Binding-site contacts:
Ligand atom N9 contacts residue THR89 of chain 1.E at 3.5 Å (h-bond).
Ligand atom C8 contacts residue THR89 of chain 1.E at 3.3 Å.
Ligand atom O2' contacts residue MET181 of chain 1.E at 3.0 Å (h-bond).
Ligand atom O2' contacts residue SO41 of chain 1.N at 3.3 Å (h-bond).
Ligand atom C5 contacts residue VAL179 of chain 1.E at 3.8 Å (hydrophobic).
Ligand atom C6 contacts residue PHE160 of chain 1.E at 3.7 Å (hydrophobic).
Ligand atom C5' contacts residue HIS5 of chain 1.F at 3.2 Å.
Ligand atom O2' contacts residue GLU180 of chain 1.E at 3.6 Å.
Ligand atom N7 contacts residue THR90 of chain 1.E at 3.6 Å.
Ligand atom N1 contacts residue VAL179 of chain 1.E at 3.8 Å.
Ligand atom N7 contacts residue SER204 of chain 1.E at 3.8 Å.
Ligand atom N1 contacts residue GLU163 of chain 1.E at 3.0 Å (salt-bridge).
Ligand atom C2' contacts residue SO41 of chain 1.N at 3.7 Å.
Ligand atom C2 contacts residue PHE160 of chain 1.E at 3.5 Å (hydrophobic).
Ligand atom N6 contacts residue ASP205 of chain 1.E at 3.0 Å (salt-bridge).
Ligand atom N6 contacts residue VAL179 of chain 1.E at 3.9 Å.
Ligand atom C4 contacts residue VAL179 of chain 1.E at 3.9 Å (hydrophobic).
Ligand atom C2' contacts residue MET181 of chain 1.E at 3.7 Å (hydrophobic).
Ligand atom C8 contacts residue THR90 of chain 1.E at 3.6 Å.
Ligand atom O2' contacts residue GLU182 of chain 1.E at 2.8 Å (salt-bridge).
Ligand atom O3' contacts residue GLU182 of chain 1.E at 2.9 Å (salt-bridge).
Ligand atom O4' contacts residue ARG43 of chain 1.F at 3.9 Å.
Ligand atom N3 contacts residue GLU180 of chain 1.E at 3.6 Å.
Ligand atom N3 contacts residue PHE160 of chain 1.E at 3.9 Å.
Ligand atom N3 contacts residue MET181 of chain 1.E at 3.5 Å.
Ligand atom C2 contacts residue GLU163 of chain 1.E at 3.5 Å.
Ligand atom C4' contacts residue SO41 of chain 1.N at 3.6 Å.
Ligand atom C6 contacts residue GLU163 of chain 1.E at 3.9 Å.
Ligand atom N7 contacts residue GLY91 of chain 1.E at 3.6 Å.
Ligand atom C3' contacts residue GLU182 of chain 1.E at 3.7 Å.
Ligand atom N7 contacts residue ASP205 of chain 1.E at 3.3 Å (salt-bridge).
Ligand atom O3' contacts residue SO41 of chain 1.N at 2.8 Å (h-bond).
Ligand atom N1 contacts residue PHE160 of chain 1.E at 3.6 Å.
Ligand atom O2' contacts residue ARG86 of chain 1.E at 3.2 Å (salt-bridge).
Ligand atom C1' contacts residue THR89 of chain 1.E at 3.3 Å.
Ligand atom C3' contacts residue SO41 of chain 1.N at 3.8 Å.
Ligand atom O5' contacts residue HIS5 of chain 1.F at 2.8 Å (h-bond).
Ligand atom O4' contacts residue SO41 of chain 1.N at 3.3 Å (h-bond).
Ligand atom O4' contacts residue THR89 of chain 1.E at 3.2 Å (h-bond).
Ligand atom C1' contacts residue SO41 of chain 1.N at 3.3 Å.

Sequence of chain 1.E:
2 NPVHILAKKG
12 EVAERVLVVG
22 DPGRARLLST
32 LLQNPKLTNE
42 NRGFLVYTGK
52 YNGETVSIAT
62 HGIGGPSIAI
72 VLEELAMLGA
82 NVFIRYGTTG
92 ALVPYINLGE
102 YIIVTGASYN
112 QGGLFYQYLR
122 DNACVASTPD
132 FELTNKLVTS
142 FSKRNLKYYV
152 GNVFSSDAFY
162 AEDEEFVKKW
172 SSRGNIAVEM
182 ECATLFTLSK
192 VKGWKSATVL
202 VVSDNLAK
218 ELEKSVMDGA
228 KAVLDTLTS

The small molecule below binds the protein below.
Small molecule (SMILES): Nc1ncnc2c1ncn2[C@@H]1O[C@H](CO)[C@@H](O)[C@H]1O

Sequence of chain 1.F:
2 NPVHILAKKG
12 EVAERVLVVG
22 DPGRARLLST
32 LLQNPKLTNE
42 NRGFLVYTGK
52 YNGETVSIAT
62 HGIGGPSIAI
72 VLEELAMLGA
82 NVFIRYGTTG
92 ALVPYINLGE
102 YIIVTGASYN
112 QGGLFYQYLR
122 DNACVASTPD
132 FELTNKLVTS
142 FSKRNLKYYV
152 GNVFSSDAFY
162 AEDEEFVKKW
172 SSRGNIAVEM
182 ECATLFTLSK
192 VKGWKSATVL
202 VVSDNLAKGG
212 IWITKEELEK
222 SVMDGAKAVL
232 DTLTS